Binding-site contacts:
Ligand atom ND contacts residue HIS58 of chain 1.C at 3.3 Å (h-bond).
Ligand atom CMD contacts residue PHE43 of chain 1.C at 3.7 Å (hydrophobic).
Ligand atom NA contacts residue HIS58 of chain 1.C at 3.6 Å.
Ligand atom C3A contacts residue LEU83 of chain 1.C at 3.7 Å (hydrophobic).
Ligand atom CAB contacts residue LEU136 of chain 1.C at 3.8 Å (hydrophobic).
Ligand atom C3B contacts residue LEU136 of chain 1.C at 3.7 Å (hydrophobic).
Ligand atom ND contacts residue LEU91 of chain 1.C at 3.8 Å.
Ligand atom C1D contacts residue HIS58 of chain 1.C at 3.7 Å.
Ligand atom NI contacts residue HIS87 of chain 1.C at 3.5 Å.
Ligand atom C2B contacts residue LEU136 of chain 1.C at 3.7 Å (hydrophobic).
Ligand atom CMA contacts residue LEU83 of chain 1.C at 3.7 Å (hydrophobic).
Ligand atom C3D contacts residue HIS58 of chain 1.C at 3.7 Å.
Ligand atom CHA contacts residue HIS58 of chain 1.C at 3.2 Å.
Ligand atom CMC contacts residue PHE98 of chain 1.C at 3.7 Å (hydrophobic).
Ligand atom C1A contacts residue HIS58 of chain 1.C at 3.3 Å.
Ligand atom CHA contacts residue LEU91 of chain 1.C at 3.5 Å (hydrophobic).
Ligand atom O2A contacts residue LEU86 of chain 1.C at 3.7 Å.
Ligand atom C4D contacts residue LEU91 of chain 1.C at 3.5 Å (hydrophobic).
Ligand atom CGA contacts residue LEU86 of chain 1.C at 3.4 Å (hydrophobic).
Ligand atom CHD contacts residue VAL93 of chain 1.C at 3.8 Å (hydrophobic).
Ligand atom CAC contacts residue VAL93 of chain 1.C at 3.6 Å (hydrophobic).
Ligand atom CMD contacts residue TYR42 of chain 1.C at 3.3 Å (hydrophobic).
Ligand atom CHD contacts residue PHE43 of chain 1.C at 3.4 Å (hydrophobic).
Ligand atom O2D contacts residue HIS45 of chain 1.C at 2.8 Å (h-bond).
Ligand atom C4D contacts residue HIS58 of chain 1.C at 3.1 Å.
Ligand atom CAD contacts residue LEU91 of chain 1.C at 3.6 Å (hydrophobic).
Ligand atom CMC contacts residue ASN97 of chain 1.C at 3.5 Å.
Ligand atom CGD contacts residue HIS45 of chain 1.C at 3.6 Å.
Ligand atom CHC contacts residue PHE98 of chain 1.C at 3.7 Å (hydrophobic).
Ligand atom CMA contacts residue LYS61 of chain 1.C at 3.5 Å.
Ligand atom CHC contacts residue LEU101 of chain 1.C at 3.5 Å (hydrophobic).
Ligand atom CBC contacts residue ASN97 of chain 1.C at 3.8 Å.
Ligand atom CBA contacts residue LEU86 of chain 1.C at 3.2 Å (hydrophobic).
Ligand atom CGD contacts residue PHE46 of chain 1.C at 3.6 Å (hydrophobic).
Ligand atom CMB contacts residue ALA65 of chain 1.C at 3.7 Å (hydrophobic).
Ligand atom O1D contacts residue PHE46 of chain 1.C at 3.5 Å.
Ligand atom C3D contacts residue LEU91 of chain 1.C at 3.7 Å (hydrophobic).
Ligand atom C1D contacts residue PHE43 of chain 1.C at 3.8 Å (hydrophobic).
Ligand atom NB contacts residue HIS87 of chain 1.C at 3.5 Å.
Ligand atom NI contacts residue HIS58 of chain 1.C at 3.8 Å.

Sequence of chain 1.C:
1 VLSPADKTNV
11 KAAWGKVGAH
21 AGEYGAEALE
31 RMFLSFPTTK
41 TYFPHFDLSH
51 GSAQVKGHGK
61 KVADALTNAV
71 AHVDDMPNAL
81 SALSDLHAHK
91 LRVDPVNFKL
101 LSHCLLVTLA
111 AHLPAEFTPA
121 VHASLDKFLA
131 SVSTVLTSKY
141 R

The protein below binds the small molecule below.
Small molecule (SMILES): C=CC1=C(C)C2=N3->[Ni]45<-N6=C(C=c7c(C)c(C=C)c(n74)=C2)C(C)=C(CCC(=O)O)C6=Cc2c(CCC(=O)O)c(C)c(n25)C=C13